This protein binds this small molecule.
Small molecule (SMILES): CC(C)Cn1ncc(Cl)c1C(=O)Nc1ccn2cc(-c3ccccc3)nc2n1

Binding-site contacts:
Ligand atom O18 contacts residue PHE283 of chain 1.A at 3.4 Å.
Ligand atom CL20 contacts residue VAL232 of chain 1.A at 3.8 Å.
Ligand atom C15 contacts residue ILE246 of chain 1.A at 3.9 Å (hydrophobic).
Ligand atom N3 contacts residue TYR247 of chain 1.A at 3.3 Å (h-bond).
Ligand atom C16 contacts residue PHE283 of chain 1.A at 3.8 Å (hydrophobic).
Ligand atom C24 contacts residue TYR78 of chain 1.A at 3.8 Å (hydrophobic).
Ligand atom C24 contacts residue ILE246 of chain 1.A at 3.7 Å (hydrophobic).
Ligand atom C22 contacts residue TYR247 of chain 1.A at 3.8 Å (hydrophobic).
Ligand atom C2 contacts residue PHE283 of chain 1.A at 3.7 Å (hydrophobic).
Ligand atom C21 contacts residue PHE250 of chain 1.A at 3.9 Å (hydrophobic).
Ligand atom C28 contacts residue GLU275 of chain 1.A at 3.4 Å.
Ligand atom C12 contacts residue MET267 of chain 1.A at 3.5 Å (hydrophobic).
Ligand atom C28 contacts residue PRO266 of chain 1.A at 4.0 Å (hydrophobic).
Ligand atom C11 contacts residue PHE283 of chain 1.A at 3.6 Å (hydrophobic).
Ligand atom C7 contacts residue PHE283 of chain 1.A at 3.7 Å (hydrophobic).
Ligand atom C9 contacts residue GLY279 of chain 1.A at 3.6 Å.
Ligand atom N6 contacts residue GLY279 of chain 1.A at 3.9 Å.
Ligand atom C22 contacts residue MET267 of chain 1.A at 3.8 Å (hydrophobic).
Ligand atom C26 contacts residue VAL276 of chain 1.A at 3.7 Å (hydrophobic).
Ligand atom N8 contacts residue LEU229 of chain 1.A at 3.6 Å.
Ligand atom C14 contacts residue PHE283 of chain 1.A at 3.2 Å (hydrophobic).
Ligand atom N5 contacts residue MET267 of chain 1.A at 3.5 Å.
Ligand atom C9 contacts residue MET267 of chain 1.A at 3.5 Å (hydrophobic).
Ligand atom N6 contacts residue MET267 of chain 1.A at 3.6 Å.
Ligand atom CL20 contacts residue GLN280 of chain 1.A at 3.8 Å.
Ligand atom C16 contacts residue MET267 of chain 1.A at 3.7 Å (hydrophobic).
Ligand atom C26 contacts residue GLU275 of chain 1.A at 3.5 Å.
Ligand atom CL20 contacts residue PHE283 of chain 1.A at 3.6 Å.
Ligand atom C19 contacts residue GLY279 of chain 1.A at 3.5 Å.
Ligand atom C27 contacts residue PRO266 of chain 1.A at 3.8 Å (hydrophobic).
Ligand atom N3 contacts residue GLN280 of chain 1.A at 3.5 Å (h-bond).
Ligand atom C12 contacts residue GLY279 of chain 1.A at 3.8 Å.
Ligand atom C22 contacts residue VAL276 of chain 1.A at 3.9 Å (hydrophobic).
Ligand atom N5 contacts residue TYR247 of chain 1.A at 2.6 Å (h-bond).
Ligand atom C1 contacts residue MET267 of chain 1.A at 3.7 Å (hydrophobic).
Ligand atom C23 contacts residue GLY279 of chain 1.A at 3.7 Å.
Ligand atom N3 contacts residue PHE250 of chain 1.A at 3.8 Å.
Ligand atom C9 contacts residue TYR247 of chain 1.A at 3.8 Å (hydrophobic).
Ligand atom C19 contacts residue MET267 of chain 1.A at 3.8 Å (hydrophobic).
Ligand atom C1 contacts residue TYR247 of chain 1.A at 3.2 Å (hydrophobic).

Sequence of chain 1.A:
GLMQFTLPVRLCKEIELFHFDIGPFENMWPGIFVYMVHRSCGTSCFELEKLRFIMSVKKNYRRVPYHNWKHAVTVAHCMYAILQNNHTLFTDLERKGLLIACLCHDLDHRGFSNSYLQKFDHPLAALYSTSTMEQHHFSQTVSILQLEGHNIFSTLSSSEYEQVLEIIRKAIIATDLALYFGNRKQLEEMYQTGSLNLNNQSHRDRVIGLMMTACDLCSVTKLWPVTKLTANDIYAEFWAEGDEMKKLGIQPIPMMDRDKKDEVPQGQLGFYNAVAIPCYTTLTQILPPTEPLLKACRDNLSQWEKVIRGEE